Sequence of chain 12.D:
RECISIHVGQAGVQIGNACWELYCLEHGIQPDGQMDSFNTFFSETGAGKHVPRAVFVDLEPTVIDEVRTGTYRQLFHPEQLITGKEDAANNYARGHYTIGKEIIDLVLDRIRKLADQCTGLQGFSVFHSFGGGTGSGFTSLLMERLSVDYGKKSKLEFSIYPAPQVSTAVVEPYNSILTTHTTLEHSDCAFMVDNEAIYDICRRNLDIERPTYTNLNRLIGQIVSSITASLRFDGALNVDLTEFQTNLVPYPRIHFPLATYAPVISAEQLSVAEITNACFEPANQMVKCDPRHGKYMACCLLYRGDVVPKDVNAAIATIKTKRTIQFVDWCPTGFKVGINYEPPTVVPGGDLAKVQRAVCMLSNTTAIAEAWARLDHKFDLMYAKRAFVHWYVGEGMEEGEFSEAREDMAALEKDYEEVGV

Binding-site contacts:
Ligand atom O2 contacts residue CYS239 of chain 12.E at 3.1 Å (h-bond).
Ligand atom C6 contacts residue VAL236 of chain 12.E at 3.8 Å (hydrophobic).
Ligand atom C7 contacts residue ALA248 of chain 12.E at 3.3 Å (hydrophobic).
Ligand atom C18 contacts residue VAL181 of chain 12.D at 3.8 Å (hydrophobic).
Ligand atom C5 contacts residue LEU253 of chain 12.E at 3.8 Å (hydrophobic).
Ligand atom C4 contacts residue ILE368 of chain 12.E at 3.3 Å (hydrophobic).
Ligand atom O6 contacts residue VAL181 of chain 12.D at 3.1 Å.
Ligand atom C6 contacts residue CYS239 of chain 12.E at 3.8 Å (hydrophobic).
Ligand atom C18 contacts residue MET257 of chain 12.E at 3.5 Å (hydrophobic).
Ligand atom C12 contacts residue LEU246 of chain 12.E at 3.8 Å (hydrophobic).
Ligand atom C22 contacts residue LEU253 of chain 12.E at 3.4 Å (hydrophobic).
Ligand atom C6 contacts residue LEU240 of chain 12.E at 3.7 Å (hydrophobic).
Ligand atom O5 contacts residue ALA180 of chain 12.D at 3.7 Å.
Ligand atom O1 contacts residue ALA314 of chain 12.E at 3.3 Å.
Ligand atom C3 contacts residue CYS239 of chain 12.E at 3.7 Å (hydrophobic).
Ligand atom C3 contacts residue LEU253 of chain 12.E at 3.6 Å (hydrophobic).
Ligand atom C2 contacts residue ALA314 of chain 12.E at 3.8 Å (hydrophobic).
Ligand atom C20 contacts residue LEU253 of chain 12.E at 3.9 Å (hydrophobic).
Ligand atom O5 contacts residue VAL181 of chain 12.D at 3.8 Å.
Ligand atom O1 contacts residue LEU253 of chain 12.E at 3.9 Å.
Ligand atom C17 contacts residue ASN256 of chain 12.E at 3.8 Å.
Ligand atom C7 contacts residue LEU253 of chain 12.E at 3.9 Å (hydrophobic).
Ligand atom O5 contacts residue LYS350 of chain 12.E at 2.9 Å.
Ligand atom S1 contacts residue SER178 of chain 12.D at 3.1 Å.
Ligand atom C18 contacts residue VAL313 of chain 12.E at 3.3 Å (hydrophobic).
Ligand atom S1 contacts residue THR179 of chain 12.D at 3.8 Å.
Ligand atom O6 contacts residue ASN256 of chain 12.E at 3.6 Å.
Ligand atom C5 contacts residue ALA248 of chain 12.E at 3.8 Å (hydrophobic).
Ligand atom C17 contacts residue LYS350 of chain 12.E at 3.9 Å.
Ligand atom O3 contacts residue ALA248 of chain 12.E at 3.2 Å.
Ligand atom C19 contacts residue ASN256 of chain 12.E at 3.8 Å.
Ligand atom C1 contacts residue LEU253 of chain 12.E at 3.4 Å (hydrophobic).
Ligand atom C5 contacts residue CYS239 of chain 12.E at 3.8 Å (hydrophobic).
Ligand atom O4 contacts residue LEU246 of chain 12.E at 3.8 Å.
Ligand atom C8 contacts residue LEU253 of chain 12.E at 3.7 Å (hydrophobic).
Ligand atom O5 contacts residue THR179 of chain 12.D at 3.9 Å.
Ligand atom C4 contacts residue VAL236 of chain 12.E at 3.8 Å (hydrophobic).
Ligand atom O3 contacts residue CYS239 of chain 12.E at 3.2 Å (h-bond).
Ligand atom C9 contacts residue LEU253 of chain 12.E at 3.8 Å (hydrophobic).
Ligand atom C16 contacts residue LYS350 of chain 12.E at 3.4 Å.

Sequence of chain 12.E:
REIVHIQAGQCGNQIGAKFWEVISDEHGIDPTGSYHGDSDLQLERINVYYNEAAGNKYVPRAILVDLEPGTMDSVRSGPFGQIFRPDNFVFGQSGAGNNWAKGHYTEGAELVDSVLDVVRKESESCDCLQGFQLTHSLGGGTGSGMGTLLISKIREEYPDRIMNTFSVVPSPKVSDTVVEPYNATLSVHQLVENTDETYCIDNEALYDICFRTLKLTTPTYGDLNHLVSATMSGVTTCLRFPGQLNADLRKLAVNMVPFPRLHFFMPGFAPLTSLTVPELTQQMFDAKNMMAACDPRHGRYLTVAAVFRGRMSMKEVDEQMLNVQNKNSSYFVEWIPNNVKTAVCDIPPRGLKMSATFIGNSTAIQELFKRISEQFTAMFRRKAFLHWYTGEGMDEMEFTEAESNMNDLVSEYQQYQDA

The small molecule below binds the protein below.
Small molecule (SMILES): COc1cc2c(c(OC)c1OC)-c1ccc(OC)c(=O)cc1[C@@H](NC(=O)CS)CC2